Sequence of chain 4.A:
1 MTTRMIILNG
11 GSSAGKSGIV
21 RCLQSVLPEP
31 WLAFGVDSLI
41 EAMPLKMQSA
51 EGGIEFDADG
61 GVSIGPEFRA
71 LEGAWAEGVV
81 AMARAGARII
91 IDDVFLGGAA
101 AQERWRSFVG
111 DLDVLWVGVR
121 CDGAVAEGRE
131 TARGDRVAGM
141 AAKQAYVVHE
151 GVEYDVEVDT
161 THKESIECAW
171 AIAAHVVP

The protein below binds the small molecule below.
Small molecule (SMILES): Nc1ccc([C@@H](O)[C@@H](CO)NC(=O)C(Cl)Cl)cc1

Binding-site contacts:
Ligand atom C10 contacts residue VAL36 of chain 4.A at 3.5 Å (hydrophobic).
Ligand atom O2 contacts residue SO41 of chain 4.B at 2.9 Å (h-bond).
Ligand atom O2 contacts residue ARG133 of chain 4.A at 4.0 Å.
Ligand atom C2 contacts residue SO41 of chain 4.B at 3.4 Å.
Ligand atom CL1B contacts residue SER12 of chain 4.A at 3.7 Å.
Ligand atom C1 contacts residue LYS16 of chain 4.A at 3.7 Å.
Ligand atom C1 contacts residue ASP37 of chain 4.A at 3.7 Å.
Ligand atom O4 contacts residue SER13 of chain 4.A at 4.2 Å.
Ligand atom C9 contacts residue LEU96 of chain 4.A at 4.2 Å (hydrophobic).
Ligand atom C7 contacts residue VAL94 of chain 4.A at 3.9 Å (hydrophobic).
Ligand atom C3 contacts residue SER12 of chain 4.A at 4.3 Å.
Ligand atom CL1A contacts residue SER17 of chain 4.A at 3.5 Å.
Ligand atom C3 contacts residue ASP37 of chain 4.A at 3.9 Å.
Ligand atom O5 contacts residue MET140 of chain 4.A at 4.2 Å.
Ligand atom O5 contacts residue PHE56 of chain 4.A at 3.7 Å.
Ligand atom C8 contacts residue VAL94 of chain 4.A at 3.5 Å (hydrophobic).
Ligand atom C4 contacts residue SER12 of chain 4.A at 3.2 Å.
Ligand atom O4 contacts residue SER12 of chain 4.A at 1.9 Å (h-bond).
Ligand atom CL1A contacts residue SO41 of chain 4.B at 2.8 Å.
Ligand atom CL1B contacts residue LYS16 of chain 4.A at 2.7 Å.
Ligand atom C11 contacts residue VAL36 of chain 4.A at 3.5 Å (hydrophobic).
Ligand atom CL1A contacts residue ASP92 of chain 4.A at 3.3 Å.
Ligand atom C8 contacts residue GLN144 of chain 4.A at 3.6 Å.
Ligand atom C4 contacts residue MET140 of chain 4.A at 3.4 Å (hydrophobic).
Ligand atom C7 contacts residue GLN144 of chain 4.A at 3.8 Å.
Ligand atom N9 contacts residue VAL94 of chain 4.A at 3.4 Å (h-bond).
Ligand atom CL1B contacts residue SO41 of chain 4.B at 2.4 Å.
Ligand atom CL1B contacts residue SER13 of chain 4.A at 4.0 Å.
Ligand atom C2 contacts residue ASP37 of chain 4.A at 3.6 Å.
Ligand atom N2 contacts residue ASP37 of chain 4.A at 3.8 Å.
Ligand atom O2 contacts residue ASP37 of chain 4.A at 3.6 Å.
Ligand atom CL1A contacts residue LYS16 of chain 4.A at 4.2 Å.
Ligand atom N2 contacts residue VAL94 of chain 4.A at 4.2 Å.
Ligand atom CL1B contacts residue GLY11 of chain 4.A at 3.5 Å.
Ligand atom C9 contacts residue VAL94 of chain 4.A at 3.6 Å (hydrophobic).
Ligand atom CL1A contacts residue ASP37 of chain 4.A at 3.0 Å.
Ligand atom O4 contacts residue MET140 of chain 4.A at 3.5 Å.
Ligand atom C1 contacts residue SO41 of chain 4.B at 3.4 Å.
Ligand atom C5 contacts residue ASP37 of chain 4.A at 3.6 Å.
Ligand atom N9 contacts residue LEU96 of chain 4.A at 3.3 Å.